Sequence of chain 1.A:
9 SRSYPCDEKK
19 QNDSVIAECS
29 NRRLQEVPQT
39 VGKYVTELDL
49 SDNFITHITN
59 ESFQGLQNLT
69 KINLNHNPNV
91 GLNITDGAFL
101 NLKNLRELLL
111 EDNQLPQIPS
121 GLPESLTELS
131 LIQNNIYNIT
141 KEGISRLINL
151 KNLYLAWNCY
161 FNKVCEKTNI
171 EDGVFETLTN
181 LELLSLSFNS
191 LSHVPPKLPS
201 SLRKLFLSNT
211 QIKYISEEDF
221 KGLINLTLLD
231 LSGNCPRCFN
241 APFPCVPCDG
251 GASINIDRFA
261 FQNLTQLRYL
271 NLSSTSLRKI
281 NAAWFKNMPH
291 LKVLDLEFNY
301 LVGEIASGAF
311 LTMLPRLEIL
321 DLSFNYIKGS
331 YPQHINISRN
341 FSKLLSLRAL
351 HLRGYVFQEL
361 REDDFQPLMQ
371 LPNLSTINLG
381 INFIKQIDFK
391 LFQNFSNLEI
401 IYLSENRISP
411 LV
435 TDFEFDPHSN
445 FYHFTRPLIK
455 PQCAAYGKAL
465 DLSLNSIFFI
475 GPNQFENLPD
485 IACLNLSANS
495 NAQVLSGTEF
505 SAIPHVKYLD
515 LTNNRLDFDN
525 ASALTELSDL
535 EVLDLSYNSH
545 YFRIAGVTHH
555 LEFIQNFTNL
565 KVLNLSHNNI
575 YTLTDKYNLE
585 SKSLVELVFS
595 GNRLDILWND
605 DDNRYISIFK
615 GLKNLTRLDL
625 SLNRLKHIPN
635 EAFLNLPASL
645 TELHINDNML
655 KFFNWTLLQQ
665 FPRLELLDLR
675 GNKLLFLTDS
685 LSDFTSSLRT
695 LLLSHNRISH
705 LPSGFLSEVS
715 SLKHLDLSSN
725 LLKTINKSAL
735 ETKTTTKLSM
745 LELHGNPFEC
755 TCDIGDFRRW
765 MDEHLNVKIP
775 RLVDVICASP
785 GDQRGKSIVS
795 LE

Binding-site contacts:
Ligand atom N2 contacts residue ASP514 of chain 1.A at 3.0 Å (salt-bridge).
Ligand atom C8 contacts residue LEU468 of chain 1.A at 4.0 Å (hydrophobic).
Ligand atom C6 contacts residue SER467 of chain 1.A at 3.8 Å.
Ligand atom C5 contacts residue SER467 of chain 1.A at 4.1 Å.
Ligand atom C8 contacts residue TYR512 of chain 1.A at 3.8 Å (hydrophobic).
Ligand atom C3 contacts residue ASP514 of chain 1.A at 4.0 Å.
Ligand atom C3 contacts residue ASN489 of chain 1.A at 3.8 Å.
Ligand atom C4 contacts residue ASN489 of chain 1.A at 4.2 Å.
Ligand atom O5 contacts residue SER467 of chain 1.A at 3.2 Å (h-bond).
Ligand atom C8 contacts residue LYS454 of chain 1.A at 3.7 Å.
Ligand atom C5 contacts residue ASN489 of chain 1.A at 3.6 Å.
Ligand atom C2 contacts residue ASP514 of chain 1.A at 3.8 Å.
Ligand atom C7 contacts residue LYS454 of chain 1.A at 3.7 Å.
Ligand atom O6 contacts residue LEU468 of chain 1.A at 3.6 Å.
Ligand atom C5 contacts residue SER491 of chain 1.A at 4.1 Å.
Ligand atom C8 contacts residue ASN489 of chain 1.A at 4.3 Å.
Ligand atom O5 contacts residue ARG450 of chain 1.A at 4.4 Å.
Ligand atom O5 contacts residue ASN489 of chain 1.A at 2.4 Å (h-bond).
Ligand atom O7 contacts residue ASN489 of chain 1.A at 3.7 Å.
Ligand atom C1 contacts residue ASP514 of chain 1.A at 3.9 Å.
Ligand atom O6 contacts residue SER467 of chain 1.A at 3.4 Å (h-bond).
Ligand atom N2 contacts residue ASN489 of chain 1.A at 2.7 Å (h-bond).
Ligand atom C1 contacts residue ASN489 of chain 1.A at 1.4 Å.
Ligand atom C5 contacts residue ARG450 of chain 1.A at 3.8 Å.
Ligand atom O7 contacts residue ILE453 of chain 1.A at 4.0 Å.
Ligand atom C6 contacts residue ARG450 of chain 1.A at 4.3 Å.
Ligand atom C8 contacts residue ASP514 of chain 1.A at 3.8 Å.
Ligand atom C6 contacts residue LEU468 of chain 1.A at 3.8 Å (hydrophobic).
Ligand atom C1 contacts residue ARG450 of chain 1.A at 4.2 Å.
Ligand atom C1 contacts residue ASP465 of chain 1.A at 4.2 Å.
Ligand atom C7 contacts residue ASN489 of chain 1.A at 3.3 Å.
Ligand atom C2 contacts residue ASN489 of chain 1.A at 2.4 Å.
Ligand atom O5 contacts residue ASP465 of chain 1.A at 4.2 Å.
Ligand atom O6 contacts residue SER404 of chain 1.A at 3.9 Å.
Ligand atom O7 contacts residue LYS454 of chain 1.A at 3.1 Å (salt-bridge).
Ligand atom C7 contacts residue ASP514 of chain 1.A at 3.9 Å.
Ligand atom C8 contacts residue CYS457 of chain 1.A at 3.7 Å (hydrophobic).
Ligand atom O5 contacts residue SER491 of chain 1.A at 4.1 Å.
Ligand atom C1 contacts residue SER467 of chain 1.A at 4.1 Å.
Ligand atom C1 contacts residue SER491 of chain 1.A at 4.2 Å.

The protein below binds the small molecule below.
Small molecule (SMILES): CC(=O)N[C@H]1[C@H](O[C@H]2[C@H](O)[C@@H](NC(C)=O)CO[C@@H]2CO)O[C@H](CO)[C@@H](O)[C@@H]1O